Binding-site contacts:
Ligand atom C20 contacts residue ALA201 of chain 1.A at 3.8 Å (hydrophobic).
Ligand atom C7 contacts residue SER145 of chain 1.A at 3.4 Å.
Ligand atom C19 contacts residue ALA201 of chain 1.A at 3.7 Å (hydrophobic).
Ligand atom O2 contacts residue TYR259 of chain 1.B at 3.8 Å.
Ligand atom C4 contacts residue VAL155 of chain 1.A at 3.8 Å (hydrophobic).
Ligand atom O3 contacts residue TYR158 of chain 1.A at 3.0 Å.
Ligand atom C13 contacts residue TYR152 of chain 1.A at 3.8 Å (hydrophobic).
Ligand atom C7 contacts residue LEU192 of chain 1.A at 3.4 Å (hydrophobic).
Ligand atom C14 contacts residue TYR259 of chain 1.B at 3.5 Å (hydrophobic).
Ligand atom C3 contacts residue TYR255 of chain 1.B at 3.4 Å (hydrophobic).
Ligand atom C24 contacts residue NDP1 of chain 1.C at 3.6 Å.
Ligand atom C1 contacts residue LEU192 of chain 1.A at 4.0 Å (hydrophobic).
Ligand atom N2 contacts residue LEU192 of chain 1.A at 3.9 Å.
Ligand atom C18 contacts residue LEU101 of chain 1.A at 3.7 Å (hydrophobic).
Ligand atom C7 contacts residue GLY191 of chain 1.A at 3.4 Å.
Ligand atom N1 contacts residue LEU192 of chain 1.A at 3.0 Å (h-bond).
Ligand atom O2 contacts residue TYR255 of chain 1.B at 3.2 Å.
Ligand atom N1 contacts residue GLY191 of chain 1.A at 3.2 Å.
Ligand atom C11 contacts residue TYR255 of chain 1.B at 3.5 Å (hydrophobic).
Ligand atom O3 contacts residue SER145 of chain 1.A at 2.5 Å (h-bond).
Ligand atom C10 contacts residue MET208 of chain 1.A at 3.7 Å (hydrophobic).
Ligand atom C10 contacts residue TYR255 of chain 1.B at 3.8 Å (hydrophobic).
Ligand atom C15 contacts residue NDP1 of chain 1.C at 3.4 Å.
Ligand atom C13 contacts residue LEU146 of chain 1.A at 3.6 Å (hydrophobic).
Ligand atom O1 contacts residue TYR259 of chain 1.B at 2.4 Å (h-bond).
Ligand atom C12 contacts residue TYR152 of chain 1.A at 3.9 Å (hydrophobic).
Ligand atom O3 contacts residue NDP1 of chain 1.C at 3.2 Å.
Ligand atom C15 contacts residue TYR158 of chain 1.A at 3.9 Å (hydrophobic).
Ligand atom C16 contacts residue TYR158 of chain 1.A at 3.7 Å (hydrophobic).
Ligand atom C6 contacts residue NDP1 of chain 1.C at 3.7 Å.
Ligand atom C15 contacts residue SER145 of chain 1.A at 3.4 Å.
Ligand atom C25 contacts residue ALA198 of chain 1.A at 3.5 Å (hydrophobic).
Ligand atom C19 contacts residue ALA198 of chain 1.A at 4.0 Å (hydrophobic).
Ligand atom C14 contacts residue TYR255 of chain 1.B at 3.6 Å (hydrophobic).
Ligand atom N3 contacts residue NDP1 of chain 1.C at 3.7 Å.
Ligand atom C6 contacts residue SER145 of chain 1.A at 3.5 Å.
Ligand atom C12 contacts residue TYR255 of chain 1.B at 3.9 Å (hydrophobic).
Ligand atom C7 contacts residue LEU190 of chain 1.A at 3.6 Å (hydrophobic).
Ligand atom C25 contacts residue NDP1 of chain 1.C at 3.3 Å.
Ligand atom C7 contacts residue NDP1 of chain 1.C at 3.5 Å.

This protein binds this small molecule.
Small molecule (SMILES): CC(C)(C)c1c(C(=O)NC2C3CC4CC(C3)CC2C4)cnn1-c1ccc(C(=O)O)cc1

Sequence of chain 1.B:
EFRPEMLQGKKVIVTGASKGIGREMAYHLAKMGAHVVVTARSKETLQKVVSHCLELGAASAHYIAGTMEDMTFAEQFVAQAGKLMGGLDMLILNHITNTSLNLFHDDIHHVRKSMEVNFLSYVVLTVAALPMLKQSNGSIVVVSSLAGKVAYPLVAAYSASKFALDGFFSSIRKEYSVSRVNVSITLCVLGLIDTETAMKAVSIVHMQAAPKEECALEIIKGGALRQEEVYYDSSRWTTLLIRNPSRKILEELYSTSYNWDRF

Sequence of chain 1.A:
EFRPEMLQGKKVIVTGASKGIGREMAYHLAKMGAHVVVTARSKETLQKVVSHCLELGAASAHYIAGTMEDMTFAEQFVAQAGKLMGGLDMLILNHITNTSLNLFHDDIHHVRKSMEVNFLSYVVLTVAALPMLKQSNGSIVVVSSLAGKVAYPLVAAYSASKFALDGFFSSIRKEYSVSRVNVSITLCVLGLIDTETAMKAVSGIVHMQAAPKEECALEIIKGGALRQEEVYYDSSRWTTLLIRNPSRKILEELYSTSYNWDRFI